Sequence of chain 1.B:
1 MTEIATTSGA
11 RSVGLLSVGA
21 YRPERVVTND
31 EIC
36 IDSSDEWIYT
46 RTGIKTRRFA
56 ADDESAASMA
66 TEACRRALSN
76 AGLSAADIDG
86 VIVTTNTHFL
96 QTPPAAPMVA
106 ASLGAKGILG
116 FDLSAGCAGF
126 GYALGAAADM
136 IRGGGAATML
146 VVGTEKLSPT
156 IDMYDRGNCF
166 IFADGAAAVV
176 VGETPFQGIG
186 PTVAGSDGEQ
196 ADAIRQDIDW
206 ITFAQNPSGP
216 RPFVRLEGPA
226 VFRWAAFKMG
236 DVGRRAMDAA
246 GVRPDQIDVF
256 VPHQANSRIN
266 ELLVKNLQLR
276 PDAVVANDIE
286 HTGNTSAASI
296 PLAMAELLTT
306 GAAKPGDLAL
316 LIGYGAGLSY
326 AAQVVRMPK

Binding-site contacts:
Ligand atom C2 contacts residue ASN289 of chain 1.B at 4.2 Å.
Ligand atom C5 contacts residue ASN261 of chain 1.B at 3.7 Å.
Ligand atom C10 contacts residue PHE227 of chain 1.B at 3.9 Å (hydrophobic).
Ligand atom C4 contacts residue LEU221 of chain 1.B at 3.8 Å (hydrophobic).
Ligand atom O2 contacts residue ALA260 of chain 1.B at 3.0 Å.
Ligand atom C6 contacts residue ASN261 of chain 1.B at 3.9 Å.
Ligand atom O1 contacts residue CYS122 of chain 1.B at 3.7 Å.
Ligand atom O1 contacts residue MDX1 of chain 1.F at 3.8 Å.
Ligand atom C3 contacts residue ASN289 of chain 1.B at 4.3 Å.
Ligand atom C1 contacts residue PHE167 of chain 1.B at 4.3 Å (hydrophobic).
Ligand atom C1 contacts residue ASN289 of chain 1.B at 3.3 Å.
Ligand atom O1 contacts residue ALA260 of chain 1.B at 3.8 Å.
Ligand atom C9 contacts residue PHE227 of chain 1.B at 4.2 Å (hydrophobic).
Ligand atom O1 contacts residue ASN289 of chain 1.B at 2.7 Å (h-bond).
Ligand atom O1 contacts residue PHE167 of chain 1.B at 4.2 Å.
Ligand atom C3 contacts residue LEU221 of chain 1.B at 3.7 Å (hydrophobic).
Ligand atom C1 contacts residue MDX1 of chain 1.F at 4.2 Å.
Ligand atom S1 contacts residue MDX1 of chain 1.F at 3.5 Å.
Ligand atom C3 contacts residue ILE166 of chain 1.B at 4.2 Å (hydrophobic).
Ligand atom C9 contacts residue GLY223 of chain 1.B at 4.2 Å.
Ligand atom C8 contacts residue ARG46 of chain 1.B at 4.4 Å.
Ligand atom C5 contacts residue ILE166 of chain 1.B at 3.8 Å (hydrophobic).
Ligand atom C2 contacts residue ALA260 of chain 1.B at 4.2 Å (hydrophobic).
Ligand atom C5 contacts residue LEU221 of chain 1.B at 4.2 Å (hydrophobic).
Ligand atom C11 contacts residue PHE227 of chain 1.B at 4.2 Å (hydrophobic).
Ligand atom C3 contacts residue ALA260 of chain 1.B at 3.8 Å (hydrophobic).
Ligand atom S1 contacts residue ILE199 of chain 1.B at 3.3 Å.
Ligand atom O1 contacts residue HIS258 of chain 1.B at 2.7 Å (h-bond).
Ligand atom O2 contacts residue HIS258 of chain 1.B at 4.2 Å.
Ligand atom C2 contacts residue VAL226 of chain 1.B at 4.2 Å (hydrophobic).
Ligand atom C6 contacts residue GLY223 of chain 1.B at 3.9 Å.
Ligand atom C8 contacts residue PHE227 of chain 1.B at 4.1 Å (hydrophobic).
Ligand atom O2 contacts residue ASN289 of chain 1.B at 3.3 Å (h-bond).
Ligand atom C2 contacts residue LEU221 of chain 1.B at 3.8 Å (hydrophobic).
Ligand atom C7 contacts residue ASN261 of chain 1.B at 3.9 Å.
Ligand atom C1 contacts residue ALA260 of chain 1.B at 3.8 Å (hydrophobic).
Ligand atom C8 contacts residue ASN261 of chain 1.B at 4.1 Å.
Ligand atom C7 contacts residue GLY223 of chain 1.B at 4.2 Å.
Ligand atom C1 contacts residue HIS258 of chain 1.B at 3.7 Å.
Ligand atom C11 contacts residue PRO224 of chain 1.B at 4.0 Å (hydrophobic).

A protein and the small-molecule ligand that binds it are described below.
Small molecule (SMILES): CCCCCCCCCCOC(=O)S